Binding-site contacts:
Ligand atom C2 contacts residue ASN154 of chain 1.B at 2.5 Å.
Ligand atom C8 contacts residue GLY150 of chain 1.B at 4.1 Å.
Ligand atom C7 contacts residue SER151 of chain 1.B at 4.2 Å.
Ligand atom N2 contacts residue GLY150 of chain 1.B at 4.3 Å.
Ligand atom C4 contacts residue ASN154 of chain 1.B at 4.2 Å.
Ligand atom O7 contacts residue THR156 of chain 1.B at 3.8 Å.
Ligand atom C8 contacts residue ALA147 of chain 1.B at 3.2 Å (hydrophobic).
Ligand atom C8 contacts residue SER151 of chain 1.B at 3.8 Å.
Ligand atom C1 contacts residue GLY150 of chain 1.B at 4.0 Å.
Ligand atom C3 contacts residue ASN154 of chain 1.B at 3.9 Å.
Ligand atom C5 contacts residue ASN154 of chain 1.B at 3.7 Å.
Ligand atom C1 contacts residue ASN154 of chain 1.B at 1.5 Å.
Ligand atom C7 contacts residue GLY150 of chain 1.B at 4.1 Å.
Ligand atom O7 contacts residue ASN154 of chain 1.B at 2.9 Å (h-bond).
Ligand atom O7 contacts residue GLY150 of chain 1.B at 4.4 Å.
Ligand atom O7 contacts residue SER151 of chain 1.B at 4.4 Å.
Ligand atom C7 contacts residue ASN154 of chain 1.B at 3.2 Å.
Ligand atom C7 contacts residue ALA147 of chain 1.B at 4.5 Å (hydrophobic).
Ligand atom N2 contacts residue ASN154 of chain 1.B at 3.1 Å (h-bond).
Ligand atom O6 contacts residue ASN154 of chain 1.B at 4.5 Å.
Ligand atom O5 contacts residue ASN154 of chain 1.B at 2.4 Å (h-bond).

Sequence of chain 1.B:
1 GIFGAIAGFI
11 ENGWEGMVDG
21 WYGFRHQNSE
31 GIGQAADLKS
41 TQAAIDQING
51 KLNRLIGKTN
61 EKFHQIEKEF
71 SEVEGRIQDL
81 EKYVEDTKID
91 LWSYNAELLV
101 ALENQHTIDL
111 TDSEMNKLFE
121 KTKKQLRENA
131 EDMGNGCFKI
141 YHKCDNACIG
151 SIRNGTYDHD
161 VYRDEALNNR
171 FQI

A protein and the small-molecule ligand that binds it are described below.
Small molecule (SMILES): CC(=O)N[C@@H]1[C@@H](O)[C@H](O)[C@@H](CO)O[C@H]1O